Binding-site contacts:
Ligand atom C7 contacts residue CYS427 of chain 1.C at 3.8 Å (hydrophobic).
Ligand atom N16 contacts residue HIS421 of chain 1.A at 3.0 Å (h-bond).
Ligand atom C2 contacts residue GLY428 of chain 1.C at 3.8 Å.
Ligand atom C17 contacts residue TRP423 of chain 1.A at 3.3 Å (hydrophobic).
Ligand atom O13 contacts residue CYS427 of chain 1.C at 3.4 Å.
Ligand atom C17 contacts residue HIS421 of chain 1.A at 3.8 Å.
Ligand atom C2 contacts residue CYS424 of chain 1.C at 3.6 Å (hydrophobic).
Ligand atom O13 contacts residue ILE426 of chain 1.C at 3.0 Å (h-bond).
Ligand atom N8 contacts residue PRO395 of chain 1.A at 3.8 Å.
Ligand atom C7 contacts residue ASN394 of chain 1.A at 3.8 Å.
Ligand atom C2 contacts residue HIS396 of chain 1.A at 3.7 Å.
Ligand atom O11 contacts residue TRP429 of chain 1.A at 3.5 Å.
Ligand atom C17 contacts residue PHE445 of chain 1.A at 4.0 Å (hydrophobic).
Ligand atom C18 contacts residue TRP429 of chain 1.A at 3.3 Å (hydrophobic).
Ligand atom C7 contacts residue GLY428 of chain 1.C at 4.0 Å.
Ligand atom C15 contacts residue TRP423 of chain 1.A at 3.2 Å (hydrophobic).
Ligand atom O19 contacts residue TRP423 of chain 1.A at 3.3 Å.
Ligand atom C3 contacts residue CYS424 of chain 1.C at 3.5 Å (hydrophobic).
Ligand atom C9 contacts residue TRP429 of chain 1.A at 3.8 Å (hydrophobic).
Ligand atom O19 contacts residue ASN394 of chain 1.A at 3.2 Å.
Ligand atom C9 contacts residue PRO395 of chain 1.A at 3.6 Å (hydrophobic).
Ligand atom O20 contacts residue PHE445 of chain 1.A at 3.0 Å.
Ligand atom C3 contacts residue GLY428 of chain 1.C at 3.3 Å.
Ligand atom C7 contacts residue PRO395 of chain 1.A at 3.7 Å (hydrophobic).
Ligand atom C2 contacts residue PHE423 of chain 1.C at 4.0 Å (hydrophobic).
Ligand atom N16 contacts residue TRP423 of chain 1.A at 3.1 Å.
Ligand atom O19 contacts residue HIS421 of chain 1.A at 3.8 Å.
Ligand atom O20 contacts residue TRP423 of chain 1.A at 2.9 Å.
Ligand atom C14 contacts residue TRP443 of chain 1.A at 3.6 Å (hydrophobic).
Ligand atom C4 contacts residue PRO395 of chain 1.A at 3.5 Å (hydrophobic).
Ligand atom N10 contacts residue PRO395 of chain 1.A at 4.0 Å.
Ligand atom C1 contacts residue PHE423 of chain 1.C at 3.5 Å (hydrophobic).
Ligand atom C6 contacts residue PRO395 of chain 1.A at 3.6 Å (hydrophobic).
Ligand atom O13 contacts residue ASN394 of chain 1.A at 3.5 Å.
Ligand atom C4 contacts residue GLY428 of chain 1.C at 3.6 Å.
Ligand atom C12 contacts residue TRP423 of chain 1.A at 3.7 Å (hydrophobic).
Ligand atom C15 contacts residue HIS421 of chain 1.A at 3.8 Å.
Ligand atom O13 contacts residue GLY428 of chain 1.C at 3.7 Å.
Ligand atom C5 contacts residue PRO395 of chain 1.A at 3.5 Å (hydrophobic).
Ligand atom O19 contacts residue PRO395 of chain 1.A at 3.4 Å.

The small molecule below binds the protein below.
Small molecule (SMILES): Nc1cccc2c1C(=O)N([C@H]1CCC(=O)NC1=O)C2=O

Sequence of chain 1.C:
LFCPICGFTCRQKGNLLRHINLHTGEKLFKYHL

Sequence of chain 1.A:
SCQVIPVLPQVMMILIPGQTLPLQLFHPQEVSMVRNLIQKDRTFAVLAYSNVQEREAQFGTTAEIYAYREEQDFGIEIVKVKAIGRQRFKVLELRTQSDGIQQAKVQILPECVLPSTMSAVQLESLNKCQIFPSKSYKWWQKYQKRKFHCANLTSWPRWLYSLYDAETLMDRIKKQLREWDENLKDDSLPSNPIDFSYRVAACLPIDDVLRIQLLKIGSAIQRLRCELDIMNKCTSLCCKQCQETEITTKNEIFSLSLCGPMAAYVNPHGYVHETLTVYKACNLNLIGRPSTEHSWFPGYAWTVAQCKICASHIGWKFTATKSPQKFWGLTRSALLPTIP